Binding-site contacts:
Ligand atom O49 contacts residue AM1 of chain 1.G at 2.6 Å.
Ligand atom N3 contacts residue AM1 of chain 1.G at 3.1 Å.
Ligand atom C37 contacts residue TRP81 of chain 1.A at 3.5 Å (hydrophobic).
Ligand atom O46 contacts residue AM1 of chain 1.G at 2.6 Å.
Ligand atom O10 contacts residue LYS136 of chain 1.A at 3.4 Å (salt-bridge).
Ligand atom N27 contacts residue AM1 of chain 1.G at 3.2 Å.
Ligand atom C38 contacts residue SER70 of chain 1.A at 3.5 Å.
Ligand atom N45 contacts residue TRP81 of chain 1.A at 3.4 Å.
Ligand atom O47 contacts residue AM1 of chain 1.G at 2.6 Å.
Ligand atom C26 contacts residue AM1 of chain 1.G at 3.2 Å.
Ligand atom C40 contacts residue TRP81 of chain 1.A at 3.4 Å (hydrophobic).
Ligand atom C4 contacts residue TYR108 of chain 1.A at 3.5 Å (hydrophobic).
Ligand atom O51 contacts residue AM1 of chain 1.G at 2.5 Å.
Ligand atom C44 contacts residue TRP81 of chain 1.A at 3.6 Å (hydrophobic).
Ligand atom C41 contacts residue TRP81 of chain 1.A at 3.4 Å (hydrophobic).
Ligand atom O10 contacts residue AM1 of chain 1.G at 2.4 Å.
Ligand atom C12 contacts residue ILE43 of chain 1.A at 3.6 Å (hydrophobic).
Ligand atom C42 contacts residue TYR102 of chain 1.A at 3.5 Å (hydrophobic).
Ligand atom C26 contacts residue LYS127 of chain 1.A at 3.5 Å.
Ligand atom O8 contacts residue ALA42 of chain 1.A at 3.5 Å.
Ligand atom N45 contacts residue AM1 of chain 1.G at 3.4 Å.
Ligand atom C39 contacts residue TYR54 of chain 1.A at 3.4 Å (hydrophobic).
Ligand atom C25 contacts residue LYS127 of chain 1.A at 3.4 Å.
Ligand atom C44 contacts residue AM1 of chain 1.G at 3.4 Å.
Ligand atom C36 contacts residue AM1 of chain 1.G at 3.3 Å.
Ligand atom C38 contacts residue TYR54 of chain 1.A at 3.4 Å (hydrophobic).
Ligand atom C43 contacts residue LYS127 of chain 1.A at 3.5 Å.
Ligand atom N35 contacts residue AM1 of chain 1.G at 3.3 Å.
Ligand atom O47 contacts residue TRP81 of chain 1.A at 3.5 Å.
Ligand atom O51 contacts residue LYS127 of chain 1.A at 3.1 Å (salt-bridge).
Ligand atom O9 contacts residue AM1 of chain 1.G at 2.7 Å.
Ligand atom C37 contacts residue ARG83 of chain 1.A at 3.6 Å.
Ligand atom O49 contacts residue LYS127 of chain 1.A at 2.8 Å (salt-bridge).
Ligand atom C4 contacts residue AM1 of chain 1.G at 3.2 Å.
Ligand atom C36 contacts residue LYS136 of chain 1.A at 3.4 Å.
Ligand atom O48 contacts residue AM1 of chain 1.G at 2.4 Å.
Ligand atom O47 contacts residue LYS136 of chain 1.A at 3.2 Å (salt-bridge).
Ligand atom C44 contacts residue LYS127 of chain 1.A at 3.5 Å.
Ligand atom O9 contacts residue TYR108 of chain 1.A at 2.6 Å (h-bond).
Ligand atom O50 contacts residue AM1 of chain 1.G at 2.6 Å.

Sequence of chain 1.A:
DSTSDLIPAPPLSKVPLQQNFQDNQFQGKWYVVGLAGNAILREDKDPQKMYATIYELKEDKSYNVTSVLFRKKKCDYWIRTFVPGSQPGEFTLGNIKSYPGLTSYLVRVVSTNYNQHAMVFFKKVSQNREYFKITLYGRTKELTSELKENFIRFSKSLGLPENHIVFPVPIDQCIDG

A protein and the small-molecule ligand that binds it are described below.
Small molecule (SMILES): O=C(NCCCN(CCCCN(CCCNC(=O)c1cccc(=O)n1O)C(=O)c1cccc(=O)n1O)C(=O)c1cccc(=O)n1O)c1cccc(=O)n1O